This small molecule binds to this protein.
Small molecule (SMILES): CC(=O)N[C@@H]1[C@@H](O)[C@H](O)[C@@H](CO)O[C@H]1O

Binding-site contacts:
Ligand atom C2 contacts residue ASN339 of chain 1.A at 2.4 Å.
Ligand atom C8 contacts residue SER367 of chain 1.A at 3.2 Å.
Ligand atom O7 contacts residue ASN339 of chain 1.A at 3.4 Å (h-bond).
Ligand atom C8 contacts residue ASN339 of chain 1.A at 4.4 Å.
Ligand atom N2 contacts residue ASN339 of chain 1.A at 2.9 Å (h-bond).
Ligand atom C4 contacts residue ASN339 of chain 1.A at 4.2 Å.
Ligand atom C7 contacts residue ASN339 of chain 1.A at 3.3 Å.
Ligand atom O5 contacts residue ASN339 of chain 1.A at 2.4 Å (h-bond).
Ligand atom C5 contacts residue ASN339 of chain 1.A at 3.7 Å.
Ligand atom C3 contacts residue ASN339 of chain 1.A at 3.8 Å.
Ligand atom C1 contacts residue ASN339 of chain 1.A at 1.4 Å.

Sequence of chain 1.A:
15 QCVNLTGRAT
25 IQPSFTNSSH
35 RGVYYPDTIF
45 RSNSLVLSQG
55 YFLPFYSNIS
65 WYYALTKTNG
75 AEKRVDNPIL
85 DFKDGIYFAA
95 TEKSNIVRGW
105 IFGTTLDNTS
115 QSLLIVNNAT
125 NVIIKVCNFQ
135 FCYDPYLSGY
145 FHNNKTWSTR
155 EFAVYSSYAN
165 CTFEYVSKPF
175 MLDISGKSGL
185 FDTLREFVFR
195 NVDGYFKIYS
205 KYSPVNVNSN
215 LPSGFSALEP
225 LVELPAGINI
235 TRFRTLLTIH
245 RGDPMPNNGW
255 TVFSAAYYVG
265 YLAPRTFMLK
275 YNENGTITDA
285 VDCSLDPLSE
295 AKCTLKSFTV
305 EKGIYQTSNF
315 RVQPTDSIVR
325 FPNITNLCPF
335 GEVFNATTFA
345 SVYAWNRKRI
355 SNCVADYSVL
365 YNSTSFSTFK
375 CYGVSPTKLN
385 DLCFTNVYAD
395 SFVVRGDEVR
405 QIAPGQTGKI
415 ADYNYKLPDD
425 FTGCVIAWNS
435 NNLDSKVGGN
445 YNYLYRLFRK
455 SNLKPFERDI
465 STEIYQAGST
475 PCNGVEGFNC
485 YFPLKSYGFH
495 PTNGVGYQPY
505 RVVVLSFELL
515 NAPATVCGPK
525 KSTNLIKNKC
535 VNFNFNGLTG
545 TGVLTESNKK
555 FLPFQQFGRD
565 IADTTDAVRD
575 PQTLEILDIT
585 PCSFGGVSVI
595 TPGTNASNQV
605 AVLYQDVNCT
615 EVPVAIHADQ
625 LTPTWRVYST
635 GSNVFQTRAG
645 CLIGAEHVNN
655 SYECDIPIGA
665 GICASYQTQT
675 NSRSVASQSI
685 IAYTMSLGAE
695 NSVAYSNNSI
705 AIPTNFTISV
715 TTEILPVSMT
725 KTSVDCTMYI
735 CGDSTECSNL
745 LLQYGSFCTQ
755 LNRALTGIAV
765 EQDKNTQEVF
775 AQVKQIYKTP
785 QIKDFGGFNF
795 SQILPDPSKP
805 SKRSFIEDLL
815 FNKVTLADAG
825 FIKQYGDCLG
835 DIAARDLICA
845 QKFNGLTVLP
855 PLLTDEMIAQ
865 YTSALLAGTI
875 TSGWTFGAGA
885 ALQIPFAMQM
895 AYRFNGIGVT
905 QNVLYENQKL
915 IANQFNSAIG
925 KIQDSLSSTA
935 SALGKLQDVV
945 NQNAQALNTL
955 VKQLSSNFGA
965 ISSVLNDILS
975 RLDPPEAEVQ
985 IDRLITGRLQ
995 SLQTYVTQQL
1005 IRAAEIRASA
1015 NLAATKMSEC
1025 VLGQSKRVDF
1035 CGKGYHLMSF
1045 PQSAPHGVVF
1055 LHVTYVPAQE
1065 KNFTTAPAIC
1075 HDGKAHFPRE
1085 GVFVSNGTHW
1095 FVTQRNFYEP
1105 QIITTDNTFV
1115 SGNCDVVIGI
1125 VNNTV